Sequence of chain 1.D:
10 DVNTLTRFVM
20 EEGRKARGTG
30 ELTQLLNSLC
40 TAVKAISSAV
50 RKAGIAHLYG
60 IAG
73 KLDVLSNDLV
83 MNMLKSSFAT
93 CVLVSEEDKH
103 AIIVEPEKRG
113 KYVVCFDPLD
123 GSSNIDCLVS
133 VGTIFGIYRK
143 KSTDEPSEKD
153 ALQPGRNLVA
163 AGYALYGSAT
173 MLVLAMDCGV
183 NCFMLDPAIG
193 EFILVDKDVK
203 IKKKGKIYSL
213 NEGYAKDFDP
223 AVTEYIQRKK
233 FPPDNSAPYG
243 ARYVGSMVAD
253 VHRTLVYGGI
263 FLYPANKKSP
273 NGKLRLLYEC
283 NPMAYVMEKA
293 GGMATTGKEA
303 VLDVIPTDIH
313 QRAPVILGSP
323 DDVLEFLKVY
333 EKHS

Sequence of chain 1.B:
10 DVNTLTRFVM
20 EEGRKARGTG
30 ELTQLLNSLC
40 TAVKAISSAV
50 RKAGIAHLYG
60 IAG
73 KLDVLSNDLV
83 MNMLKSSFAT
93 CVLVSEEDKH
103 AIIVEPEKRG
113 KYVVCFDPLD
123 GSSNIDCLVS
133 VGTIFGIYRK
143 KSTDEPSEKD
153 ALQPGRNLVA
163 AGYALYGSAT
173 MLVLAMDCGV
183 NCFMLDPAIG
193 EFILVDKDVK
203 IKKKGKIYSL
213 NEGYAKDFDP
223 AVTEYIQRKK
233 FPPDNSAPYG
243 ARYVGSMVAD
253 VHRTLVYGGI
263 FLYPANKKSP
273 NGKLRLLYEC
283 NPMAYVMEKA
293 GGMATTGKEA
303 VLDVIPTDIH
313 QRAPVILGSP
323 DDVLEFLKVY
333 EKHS

Binding-site contacts:
Ligand atom C25 contacts residue PHE17 of chain 1.B at 3.5 Å (hydrophobic).
Ligand atom O13 contacts residue GLY29 of chain 1.B at 3.2 Å.
Ligand atom C19 contacts residue GLY22 of chain 1.B at 3.7 Å.
Ligand atom N4 contacts residue 95V1 of chain 1.H at 3.2 Å.
Ligand atom N6 contacts residue GLY29 of chain 1.B at 3.5 Å (h-bond).
Ligand atom C16 contacts residue GLY22 of chain 1.B at 3.6 Å.
Ligand atom C2 contacts residue ARG23 of chain 1.B at 3.4 Å.
Ligand atom C7 contacts residue GLY29 of chain 1.B at 3.1 Å.
Ligand atom C20 contacts residue MET178 of chain 1.B at 3.6 Å (hydrophobic).
Ligand atom N6 contacts residue GLY22 of chain 1.B at 3.2 Å (h-bond).
Ligand atom N4 contacts residue ARG23 of chain 1.B at 3.7 Å.
Ligand atom O14 contacts residue THR28 of chain 1.B at 3.7 Å.
Ligand atom C3 contacts residue 95V1 of chain 1.H at 3.1 Å.
Ligand atom N8 contacts residue THR28 of chain 1.B at 3.7 Å.
Ligand atom C7 contacts residue GLY27 of chain 1.B at 3.7 Å.
Ligand atom O14 contacts residue GLY27 of chain 1.B at 3.4 Å.
Ligand atom C2 contacts residue 95V1 of chain 1.H at 3.5 Å.
Ligand atom S9 contacts residue GLY29 of chain 1.B at 3.6 Å.
Ligand atom C22 contacts residue MET178 of chain 1.B at 3.7 Å (hydrophobic).
Ligand atom S23 contacts residue CYS180 of chain 1.B at 3.7 Å.
Ligand atom C3 contacts residue ARG23 of chain 1.B at 3.4 Å.
Ligand atom C18 contacts residue GLY22 of chain 1.B at 3.7 Å.
Ligand atom C10 contacts residue GLY22 of chain 1.B at 3.6 Å.
Ligand atom N8 contacts residue GLY27 of chain 1.B at 3.1 Å.
Ligand atom N6 contacts residue GLY27 of chain 1.B at 3.1 Å (h-bond).
Ligand atom O11 contacts residue GLY29 of chain 1.B at 2.9 Å.
Ligand atom C17 contacts residue GLY22 of chain 1.B at 3.7 Å.
Ligand atom O13 contacts residue THR32 of chain 1.B at 3.1 Å (h-bond).
Ligand atom O13 contacts residue LEU31 of chain 1.B at 3.0 Å (h-bond).
Ligand atom O11 contacts residue THR32 of chain 1.B at 2.9 Å (h-bond).
Ligand atom C25 contacts residue GLU21 of chain 1.B at 3.6 Å.
Ligand atom C7 contacts residue GLY22 of chain 1.B at 3.5 Å.
Ligand atom N8 contacts residue GLY22 of chain 1.B at 3.5 Å (h-bond).
Ligand atom O13 contacts residue GLU30 of chain 1.B at 3.4 Å (salt-bridge).
Ligand atom N8 contacts residue GLY29 of chain 1.B at 3.1 Å (h-bond).
Ligand atom C15 contacts residue GLY22 of chain 1.B at 3.6 Å.
Ligand atom C22 contacts residue GLU21 of chain 1.B at 3.3 Å.
Ligand atom C15 contacts residue THR32 of chain 1.B at 3.5 Å.
Ligand atom N21 contacts residue GLU21 of chain 1.B at 3.4 Å.
Ligand atom N21 contacts residue MET178 of chain 1.B at 3.6 Å.

The protein below binds the small molecule below.
Small molecule (SMILES): Cc1nc(-c2ccc(S(=O)(=O)NC(=O)Nc3ncc(Br)s3)cc2)cs1